This protein binds this small molecule.
Small molecule (SMILES): COc1cc2cc(c1Cl)N(C)C(=O)C[C@H](OC(=O)[C@@H](C)N(C)C(=O)CCSSC)[C@@]1(C)O[C@H]1[C@H](C)[C@@H]1C[C@@](O)(NC(=O)O1)[C@H](OC)C=CC=C(C)C2

Binding-site contacts:
Ligand atom C31 contacts residue GLY98 of chain 1.D at 3.4 Å.
Ligand atom O51 contacts residue ALA97 of chain 1.D at 3.6 Å (h-bond).
Ligand atom C47 contacts residue TRP397 of chain 1.D at 3.2 Å (hydrophobic).
Ligand atom C45 contacts residue GLY98 of chain 1.D at 3.4 Å.
Ligand atom N30 contacts residue ASN99 of chain 1.D at 4.0 Å.
Ligand atom C44 contacts residue ASN99 of chain 1.D at 3.7 Å.
Ligand atom C43 contacts residue TRP397 of chain 1.D at 3.7 Å (hydrophobic).
Ligand atom CL1 contacts residue VAL179 of chain 1.D at 3.9 Å.
Ligand atom O41 contacts residue PHE394 of chain 1.D at 3.6 Å.
Ligand atom O51 contacts residue ASN100 of chain 1.D at 3.5 Å (h-bond).
Ligand atom O52 contacts residue ASN100 of chain 1.D at 3.8 Å.
Ligand atom C50 contacts residue ASN100 of chain 1.D at 4.0 Å.
Ligand atom O27 contacts residue ASN99 of chain 1.D at 3.5 Å (h-bond).
Ligand atom O41 contacts residue VAL180 of chain 1.D at 3.1 Å.
Ligand atom C03 contacts residue TRP397 of chain 1.D at 3.5 Å (hydrophobic).
Ligand atom C45 contacts residue TRP397 of chain 1.D at 4.0 Å (hydrophobic).
Ligand atom N49 contacts residue TRP397 of chain 1.D at 3.0 Å.
Ligand atom C12 contacts residue PHE394 of chain 1.D at 3.9 Å (hydrophobic).
Ligand atom N19 contacts residue VAL179 of chain 1.D at 3.8 Å.
Ligand atom C44 contacts residue ASN100 of chain 1.D at 4.0 Å.
Ligand atom C50 contacts residue GLY98 of chain 1.D at 3.9 Å.
Ligand atom C42 contacts residue VAL180 of chain 1.D at 3.7 Å (hydrophobic).
Ligand atom C46 contacts residue TRP397 of chain 1.D at 3.7 Å (hydrophobic).
Ligand atom C44 contacts residue TRP397 of chain 1.D at 3.7 Å (hydrophobic).
Ligand atom C15 contacts residue PHE394 of chain 1.D at 3.7 Å (hydrophobic).
Ligand atom O13 contacts residue PHE394 of chain 1.D at 3.9 Å.
Ligand atom O27 contacts residue THR178 of chain 1.D at 3.4 Å.
Ligand atom O52 contacts residue TRP397 of chain 1.D at 3.4 Å.
Ligand atom C20 contacts residue VAL179 of chain 1.D at 3.3 Å (hydrophobic).
Ligand atom CL1 contacts residue PHE394 of chain 1.D at 3.5 Å.
Ligand atom C14 contacts residue PHE394 of chain 1.D at 3.6 Å (hydrophobic).
Ligand atom O52 contacts residue GLY98 of chain 1.D at 3.7 Å.
Ligand atom C21 contacts residue VAL179 of chain 1.D at 3.9 Å (hydrophobic).
Ligand atom C50 contacts residue TRP397 of chain 1.D at 3.3 Å (hydrophobic).
Ligand atom O22 contacts residue VAL179 of chain 1.D at 3.2 Å (h-bond).
Ligand atom O48 contacts residue GLY98 of chain 1.D at 3.7 Å.
Ligand atom C40 contacts residue VAL180 of chain 1.D at 3.6 Å (hydrophobic).
Ligand atom C40 contacts residue PHE394 of chain 1.D at 3.3 Å (hydrophobic).
Ligand atom O51 contacts residue TRP397 of chain 1.D at 3.8 Å.
Ligand atom O51 contacts residue LYS103 of chain 1.D at 3.2 Å (salt-bridge).

Sequence of chain 1.D:
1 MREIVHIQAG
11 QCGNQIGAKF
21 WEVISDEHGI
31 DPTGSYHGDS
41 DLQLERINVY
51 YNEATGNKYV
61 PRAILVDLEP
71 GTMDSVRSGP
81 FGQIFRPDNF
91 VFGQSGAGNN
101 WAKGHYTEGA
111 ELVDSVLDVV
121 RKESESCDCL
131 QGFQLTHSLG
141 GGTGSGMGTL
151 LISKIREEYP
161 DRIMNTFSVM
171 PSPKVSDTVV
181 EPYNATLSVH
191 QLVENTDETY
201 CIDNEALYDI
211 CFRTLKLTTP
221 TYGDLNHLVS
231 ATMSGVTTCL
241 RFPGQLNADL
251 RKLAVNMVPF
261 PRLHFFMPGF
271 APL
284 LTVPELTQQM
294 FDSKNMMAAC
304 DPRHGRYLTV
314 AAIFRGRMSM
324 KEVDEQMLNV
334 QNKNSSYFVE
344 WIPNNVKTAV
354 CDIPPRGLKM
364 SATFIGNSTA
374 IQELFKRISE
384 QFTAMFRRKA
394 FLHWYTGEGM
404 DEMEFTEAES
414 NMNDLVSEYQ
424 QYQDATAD